Binding-site contacts:
Ligand atom O4 contacts residue PRO141 of chain 2.A at 3.6 Å.
Ligand atom O1 contacts residue THR140 of chain 2.A at 3.5 Å (h-bond).
Ligand atom C3 contacts residue PRO141 of chain 2.A at 4.0 Å (hydrophobic).
Ligand atom C4 contacts residue THR140 of chain 2.A at 3.8 Å.
Ligand atom O3 contacts residue ALA143 of chain 2.A at 3.9 Å.
Ligand atom C4 contacts residue PRO141 of chain 2.A at 3.2 Å (hydrophobic).
Ligand atom O4 contacts residue SER138 of chain 2.A at 3.6 Å.
Ligand atom O4 contacts residue THR140 of chain 2.A at 3.2 Å.
Ligand atom C1 contacts residue SER138 of chain 2.A at 3.4 Å.
Ligand atom C1 contacts residue LYS177 of chain 2.A at 4.3 Å.
Ligand atom O2 contacts residue LYS177 of chain 2.A at 3.7 Å.
Ligand atom O2 contacts residue SER142 of chain 2.A at 4.0 Å.
Ligand atom O3 contacts residue PRO141 of chain 2.A at 3.6 Å (h-bond).
Ligand atom C5 contacts residue PRO141 of chain 2.A at 4.1 Å (hydrophobic).
Ligand atom O1 contacts residue SER138 of chain 2.A at 2.8 Å (h-bond).
Ligand atom O2 contacts residue LEU198 of chain 2.A at 3.8 Å.
Ligand atom C2 contacts residue LYS177 of chain 2.A at 3.8 Å.
Ligand atom C5 contacts residue THR140 of chain 2.A at 3.4 Å.
Ligand atom O3 contacts residue SER142 of chain 2.A at 3.3 Å.
Ligand atom O1 contacts residue SER142 of chain 2.A at 4.4 Å.
Ligand atom C1 contacts residue THR140 of chain 2.A at 4.0 Å.
Ligand atom O1 contacts residue LEU198 of chain 2.A at 3.5 Å.

A small-molecule ligand and the protein it binds are described below.
Small molecule (SMILES): OC[C@@H]1O[C@@H](O)[C@@H](O)[C@H]1O

Sequence of chain 2.A:
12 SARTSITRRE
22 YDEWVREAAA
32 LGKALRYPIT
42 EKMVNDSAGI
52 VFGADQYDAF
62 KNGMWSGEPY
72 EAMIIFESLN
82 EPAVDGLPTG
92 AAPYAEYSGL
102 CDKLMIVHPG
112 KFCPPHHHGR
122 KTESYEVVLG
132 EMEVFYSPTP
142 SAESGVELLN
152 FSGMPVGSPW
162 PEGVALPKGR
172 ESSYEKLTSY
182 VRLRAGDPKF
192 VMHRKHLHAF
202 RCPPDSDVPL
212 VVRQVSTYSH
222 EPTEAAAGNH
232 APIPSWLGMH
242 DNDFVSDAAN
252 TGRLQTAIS